This protein binds this small molecule.
Small molecule (SMILES): CC(=O)N[C@@H]1[C@@H](O)[C@H](O)[C@@H](CO)O[C@H]1O

Binding-site contacts:
Ligand atom C4 contacts residue ASN179 of chain 1.B at 4.2 Å.
Ligand atom C7 contacts residue ASN179 of chain 1.B at 4.0 Å.
Ligand atom O6 contacts residue ASN179 of chain 1.B at 4.2 Å.
Ligand atom N2 contacts residue ASN179 of chain 1.B at 2.9 Å (h-bond).
Ligand atom C3 contacts residue ASN179 of chain 1.B at 3.8 Å.
Ligand atom O5 contacts residue ASN179 of chain 1.B at 2.4 Å (h-bond).
Ligand atom C1 contacts residue ASN179 of chain 1.B at 1.4 Å.
Ligand atom C2 contacts residue ASN179 of chain 1.B at 2.5 Å.
Ligand atom C5 contacts residue ASN179 of chain 1.B at 3.7 Å.

Sequence of chain 1.B:
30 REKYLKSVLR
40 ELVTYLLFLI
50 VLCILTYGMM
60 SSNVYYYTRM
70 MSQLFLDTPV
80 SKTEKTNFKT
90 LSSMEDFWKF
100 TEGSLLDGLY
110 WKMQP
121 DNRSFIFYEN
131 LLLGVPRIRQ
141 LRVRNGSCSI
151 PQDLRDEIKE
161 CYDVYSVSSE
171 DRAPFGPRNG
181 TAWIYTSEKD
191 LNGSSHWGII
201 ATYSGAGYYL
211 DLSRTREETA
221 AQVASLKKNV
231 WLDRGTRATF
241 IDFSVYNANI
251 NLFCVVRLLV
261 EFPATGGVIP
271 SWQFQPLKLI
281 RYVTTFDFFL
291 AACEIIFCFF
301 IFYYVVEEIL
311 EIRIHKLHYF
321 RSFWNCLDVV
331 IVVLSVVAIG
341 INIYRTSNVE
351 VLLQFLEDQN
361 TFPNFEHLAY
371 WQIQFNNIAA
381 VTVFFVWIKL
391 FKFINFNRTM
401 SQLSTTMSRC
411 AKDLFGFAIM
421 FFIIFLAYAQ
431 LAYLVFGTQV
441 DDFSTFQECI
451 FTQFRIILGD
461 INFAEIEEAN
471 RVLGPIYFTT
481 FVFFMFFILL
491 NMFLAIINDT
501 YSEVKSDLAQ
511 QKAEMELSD